The small molecule below binds the protein below.
Small molecule (SMILES): CC(=O)N[C@@H]1[C@@H](O)[C@H](O)[C@@H](CO)O[C@H]1O

Sequence of chain 1.B:
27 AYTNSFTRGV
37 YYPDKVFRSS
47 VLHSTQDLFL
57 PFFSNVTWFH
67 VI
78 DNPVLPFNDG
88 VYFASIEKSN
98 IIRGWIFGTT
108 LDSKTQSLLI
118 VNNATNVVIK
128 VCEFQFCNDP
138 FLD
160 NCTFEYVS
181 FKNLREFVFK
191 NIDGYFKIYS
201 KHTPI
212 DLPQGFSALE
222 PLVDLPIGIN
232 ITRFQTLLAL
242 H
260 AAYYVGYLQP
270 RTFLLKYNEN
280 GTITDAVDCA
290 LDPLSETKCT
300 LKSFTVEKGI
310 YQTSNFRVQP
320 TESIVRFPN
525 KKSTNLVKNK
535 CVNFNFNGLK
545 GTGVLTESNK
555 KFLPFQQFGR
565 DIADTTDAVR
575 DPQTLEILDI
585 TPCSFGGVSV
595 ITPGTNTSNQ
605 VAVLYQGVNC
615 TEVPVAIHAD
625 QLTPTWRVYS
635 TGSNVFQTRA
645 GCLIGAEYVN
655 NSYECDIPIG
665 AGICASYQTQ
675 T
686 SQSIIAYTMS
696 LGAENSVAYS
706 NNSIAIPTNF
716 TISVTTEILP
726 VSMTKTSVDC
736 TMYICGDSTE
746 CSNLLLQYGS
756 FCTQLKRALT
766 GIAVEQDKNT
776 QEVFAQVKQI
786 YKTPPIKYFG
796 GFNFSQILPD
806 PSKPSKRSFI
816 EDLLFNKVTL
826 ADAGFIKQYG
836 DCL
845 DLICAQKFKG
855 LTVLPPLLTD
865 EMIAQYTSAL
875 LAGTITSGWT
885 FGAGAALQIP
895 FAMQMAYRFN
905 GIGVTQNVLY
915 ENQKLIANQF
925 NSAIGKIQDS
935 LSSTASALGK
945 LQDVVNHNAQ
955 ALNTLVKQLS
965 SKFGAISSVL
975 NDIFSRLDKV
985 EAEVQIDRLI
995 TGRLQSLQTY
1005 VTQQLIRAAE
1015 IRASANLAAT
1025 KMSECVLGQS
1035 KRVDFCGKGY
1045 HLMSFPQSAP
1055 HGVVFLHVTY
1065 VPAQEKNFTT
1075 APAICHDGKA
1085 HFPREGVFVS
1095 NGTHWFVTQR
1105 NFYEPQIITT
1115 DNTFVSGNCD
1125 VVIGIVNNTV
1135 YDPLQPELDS

Binding-site contacts:
Ligand atom C2 contacts residue ASN1095 of chain 1.B at 2.2 Å.
Ligand atom O5 contacts residue PHE1100 of chain 1.B at 3.5 Å.
Ligand atom C6 contacts residue PHE1100 of chain 1.B at 4.0 Å (hydrophobic).
Ligand atom C1 contacts residue PHE1100 of chain 1.B at 4.2 Å (hydrophobic).
Ligand atom C1 contacts residue THR1097 of chain 1.B at 4.2 Å.
Ligand atom N2 contacts residue HIS1098 of chain 1.B at 4.2 Å.
Ligand atom C4 contacts residue ASN1095 of chain 1.B at 4.0 Å.
Ligand atom O6 contacts residue PHE1100 of chain 1.B at 3.4 Å.
Ligand atom C1 contacts residue ASN1095 of chain 1.B at 1.5 Å.
Ligand atom N2 contacts residue THR1097 of chain 1.B at 3.5 Å.
Ligand atom C3 contacts residue HIS1098 of chain 1.B at 3.9 Å.
Ligand atom C7 contacts residue ASN1095 of chain 1.B at 3.3 Å.
Ligand atom O5 contacts residue ASN1095 of chain 1.B at 2.2 Å (h-bond).
Ligand atom C1 contacts residue HIS1098 of chain 1.B at 3.5 Å.
Ligand atom N2 contacts residue ASN1095 of chain 1.B at 2.7 Å (h-bond).
Ligand atom O5 contacts residue HIS1098 of chain 1.B at 4.2 Å.
Ligand atom C8 contacts residue ASN1095 of chain 1.B at 3.8 Å.
Ligand atom C8 contacts residue THR1097 of chain 1.B at 3.7 Å.
Ligand atom C3 contacts residue ASN1095 of chain 1.B at 3.6 Å.
Ligand atom C7 contacts residue THR1097 of chain 1.B at 4.1 Å.
Ligand atom C4 contacts residue HIS1098 of chain 1.B at 4.4 Å.
Ligand atom C5 contacts residue ASN1095 of chain 1.B at 3.5 Å.
Ligand atom C5 contacts residue PHE1100 of chain 1.B at 4.1 Å (hydrophobic).
Ligand atom O7 contacts residue ASN1095 of chain 1.B at 3.4 Å (h-bond).
Ligand atom C5 contacts residue HIS1098 of chain 1.B at 4.0 Å.
Ligand atom C2 contacts residue HIS1098 of chain 1.B at 4.0 Å.